Sequence of chain 3.T:
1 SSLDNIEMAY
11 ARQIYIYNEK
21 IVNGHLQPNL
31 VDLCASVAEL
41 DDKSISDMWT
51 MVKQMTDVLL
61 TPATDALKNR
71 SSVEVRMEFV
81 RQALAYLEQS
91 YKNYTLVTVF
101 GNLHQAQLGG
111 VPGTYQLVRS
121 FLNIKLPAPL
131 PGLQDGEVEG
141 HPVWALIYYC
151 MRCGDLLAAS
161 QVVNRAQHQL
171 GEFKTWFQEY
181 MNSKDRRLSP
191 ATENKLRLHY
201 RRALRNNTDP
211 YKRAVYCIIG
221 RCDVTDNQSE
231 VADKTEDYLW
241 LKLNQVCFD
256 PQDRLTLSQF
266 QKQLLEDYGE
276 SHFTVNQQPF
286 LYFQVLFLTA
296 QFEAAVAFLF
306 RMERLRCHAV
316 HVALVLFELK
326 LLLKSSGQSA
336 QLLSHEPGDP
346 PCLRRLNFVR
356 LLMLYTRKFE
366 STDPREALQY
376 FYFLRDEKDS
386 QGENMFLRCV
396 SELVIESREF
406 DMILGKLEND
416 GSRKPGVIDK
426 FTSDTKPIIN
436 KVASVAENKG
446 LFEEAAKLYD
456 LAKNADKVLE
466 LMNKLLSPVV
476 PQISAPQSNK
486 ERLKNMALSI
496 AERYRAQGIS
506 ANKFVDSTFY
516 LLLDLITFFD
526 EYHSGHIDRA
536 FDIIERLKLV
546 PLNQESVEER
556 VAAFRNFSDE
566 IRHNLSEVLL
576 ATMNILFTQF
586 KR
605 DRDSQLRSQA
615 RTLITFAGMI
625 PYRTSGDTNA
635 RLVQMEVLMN

Binding-site contacts:
Ligand atom CB contacts residue ASP233 of chain 3.T at 3.0 Å.
Ligand atom C contacts residue THR235 of chain 3.T at 3.6 Å.
Ligand atom CG contacts residue LYS234 of chain 3.T at 3.3 Å.
Ligand atom N contacts residue THR235 of chain 3.T at 3.9 Å.
Ligand atom CG1 contacts residue VAL280 of chain 3.T at 4.0 Å (hydrophobic).
Ligand atom CG contacts residue ASP233 of chain 3.T at 3.0 Å.
Ligand atom CG2 contacts residue PHE278 of chain 3.T at 3.7 Å (hydrophobic).
Ligand atom O contacts residue THR235 of chain 3.T at 3.0 Å (h-bond).
Ligand atom CG contacts residue TYR273 of chain 3.T at 3.6 Å (hydrophobic).
Ligand atom C contacts residue LEU286 of chain 3.T at 3.8 Å (hydrophobic).
Ligand atom CD1 contacts residue TYR94 of chain 3.T at 3.5 Å (hydrophobic).
Ligand atom O contacts residue THR235 of chain 3.T at 3.1 Å (h-bond).
Ligand atom N contacts residue TYR273 of chain 3.T at 3.9 Å.
Ligand atom O contacts residue ASN281 of chain 3.T at 2.6 Å (h-bond).
Ligand atom C contacts residue THR235 of chain 3.T at 3.6 Å.
Ligand atom CG contacts residue HIS277 of chain 3.T at 3.8 Å.
Ligand atom CG2 contacts residue GLU236 of chain 3.T at 3.3 Å.
Ligand atom O contacts residue LEU286 of chain 3.T at 3.2 Å.
Ligand atom N contacts residue THR235 of chain 3.T at 3.5 Å (h-bond).
Ligand atom C contacts residue THR235 of chain 3.T at 3.6 Å.
Ligand atom O contacts residue TYR94 of chain 3.T at 2.9 Å.
Ligand atom CG1 contacts residue TYR94 of chain 3.T at 3.8 Å (hydrophobic).
Ligand atom CB contacts residue LEU286 of chain 3.T at 3.9 Å (hydrophobic).
Ligand atom CG2 contacts residue HIS277 of chain 3.T at 3.3 Å.
Ligand atom CD1 contacts residue TYR91 of chain 3.T at 3.9 Å (hydrophobic).
Ligand atom O contacts residue LYS234 of chain 3.T at 3.6 Å.
Ligand atom CD contacts residue TYR273 of chain 3.T at 3.3 Å (hydrophobic).
Ligand atom CB contacts residue TYR238 of chain 3.T at 3.6 Å (hydrophobic).
Ligand atom C contacts residue ASN281 of chain 3.T at 3.8 Å.
Ligand atom CA contacts residue ASN227 of chain 3.T at 3.7 Å.
Ligand atom CG2 contacts residue LEU286 of chain 3.T at 3.7 Å (hydrophobic).
Ligand atom N contacts residue ASN227 of chain 3.T at 3.0 Å (h-bond).
Ligand atom O contacts residue ASN227 of chain 3.T at 3.6 Å.
Ligand atom CA contacts residue THR235 of chain 3.T at 3.6 Å.
Ligand atom CB contacts residue HIS277 of chain 3.T at 3.7 Å.
Ligand atom C contacts residue TYR94 of chain 3.T at 4.0 Å (hydrophobic).
Ligand atom CG2 contacts residue ASN281 of chain 3.T at 3.6 Å.
Ligand atom O contacts residue HIS277 of chain 3.T at 3.4 Å.
Ligand atom CD contacts residue HIS277 of chain 3.T at 3.9 Å.
Ligand atom C contacts residue ASN227 of chain 3.T at 3.5 Å.

This small molecule binds to this protein.
Small molecule (SMILES): CC[C@H](C)[C@H](NC(=O)[C@H](CO)NC(=O)[C@H](CCCN=C(N)N)NC(=O)[C@@H](NC(=O)[C@@H]1CCCN1C(=O)[C@@H]1CCCN1C(=O)[C@H](C)N)C(C)C)C(=O)N[C@H](C=O)Cc1ccc(O)cc1